Binding-site contacts:
Ligand atom C3 contacts residue ASN246 of chain 1.H at 3.8 Å.
Ligand atom C8 contacts residue ASN246 of chain 1.H at 4.2 Å.
Ligand atom C8 contacts residue ARG158 of chain 1.H at 3.7 Å.
Ligand atom C1 contacts residue TRP251 of chain 1.H at 4.2 Å (hydrophobic).
Ligand atom N2 contacts residue TRP251 of chain 1.H at 3.7 Å.
Ligand atom O7 contacts residue ASN246 of chain 1.H at 2.9 Å (h-bond).
Ligand atom C7 contacts residue TRP251 of chain 1.H at 4.0 Å (hydrophobic).
Ligand atom C5 contacts residue ASN246 of chain 1.H at 3.8 Å.
Ligand atom C7 contacts residue ASN246 of chain 1.H at 3.0 Å.
Ligand atom N2 contacts residue ASN246 of chain 1.H at 2.9 Å (h-bond).
Ligand atom C4 contacts residue ASN246 of chain 1.H at 4.3 Å.
Ligand atom C1 contacts residue ASN246 of chain 1.H at 1.5 Å.
Ligand atom C2 contacts residue ASN246 of chain 1.H at 2.5 Å.
Ligand atom C8 contacts residue TRP251 of chain 1.H at 3.7 Å (hydrophobic).
Ligand atom O5 contacts residue ASN246 of chain 1.H at 2.4 Å (h-bond).

Sequence of chain 1.H:
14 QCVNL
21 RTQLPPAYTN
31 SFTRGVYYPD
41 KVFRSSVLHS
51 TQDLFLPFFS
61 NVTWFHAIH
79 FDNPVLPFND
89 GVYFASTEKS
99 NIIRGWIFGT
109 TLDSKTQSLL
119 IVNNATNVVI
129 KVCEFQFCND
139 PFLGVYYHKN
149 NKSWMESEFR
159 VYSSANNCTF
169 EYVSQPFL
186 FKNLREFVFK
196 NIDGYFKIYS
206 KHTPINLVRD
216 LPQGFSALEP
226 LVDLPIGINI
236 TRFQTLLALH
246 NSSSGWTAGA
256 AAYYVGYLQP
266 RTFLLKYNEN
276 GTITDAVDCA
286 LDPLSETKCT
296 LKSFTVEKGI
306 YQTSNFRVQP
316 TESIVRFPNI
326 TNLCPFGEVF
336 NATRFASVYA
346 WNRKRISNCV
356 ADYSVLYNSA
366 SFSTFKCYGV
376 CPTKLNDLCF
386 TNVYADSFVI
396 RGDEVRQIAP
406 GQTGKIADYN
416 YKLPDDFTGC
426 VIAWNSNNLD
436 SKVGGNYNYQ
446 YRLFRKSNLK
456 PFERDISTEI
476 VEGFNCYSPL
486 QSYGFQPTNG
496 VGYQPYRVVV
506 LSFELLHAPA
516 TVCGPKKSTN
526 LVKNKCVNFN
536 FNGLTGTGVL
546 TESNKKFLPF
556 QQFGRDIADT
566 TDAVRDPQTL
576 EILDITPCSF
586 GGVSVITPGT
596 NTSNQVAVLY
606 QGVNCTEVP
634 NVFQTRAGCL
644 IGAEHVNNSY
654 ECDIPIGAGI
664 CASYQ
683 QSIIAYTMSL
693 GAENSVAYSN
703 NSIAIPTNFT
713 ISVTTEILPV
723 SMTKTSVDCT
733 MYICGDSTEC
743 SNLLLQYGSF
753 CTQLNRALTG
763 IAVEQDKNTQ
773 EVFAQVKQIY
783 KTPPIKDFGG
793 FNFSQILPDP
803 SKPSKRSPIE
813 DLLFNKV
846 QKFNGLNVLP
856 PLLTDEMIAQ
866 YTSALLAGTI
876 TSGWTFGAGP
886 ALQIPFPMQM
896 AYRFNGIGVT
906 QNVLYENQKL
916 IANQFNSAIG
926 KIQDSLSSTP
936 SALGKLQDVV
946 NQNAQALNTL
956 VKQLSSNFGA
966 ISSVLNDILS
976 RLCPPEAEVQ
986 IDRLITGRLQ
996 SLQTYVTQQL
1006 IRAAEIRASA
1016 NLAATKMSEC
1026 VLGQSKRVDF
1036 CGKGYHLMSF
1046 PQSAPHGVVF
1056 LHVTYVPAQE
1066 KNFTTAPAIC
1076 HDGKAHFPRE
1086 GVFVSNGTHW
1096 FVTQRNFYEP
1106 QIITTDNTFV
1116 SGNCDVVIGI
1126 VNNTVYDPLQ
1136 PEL

A protein and the small-molecule ligand that binds it are described below.
Small molecule (SMILES): CC(=O)N[C@@H]1[C@@H](O)[C@H](O)[C@@H](CO)O[C@H]1O